A small-molecule ligand and the protein it binds are described below.
Small molecule (SMILES): CNC(=O)CN(Cc1ccc(F)cc1)C(=O)CC1CCC(NC(=O)c2nnn(Cc3ccccc3)c2C)CC1

Sequence of chain 1.C:
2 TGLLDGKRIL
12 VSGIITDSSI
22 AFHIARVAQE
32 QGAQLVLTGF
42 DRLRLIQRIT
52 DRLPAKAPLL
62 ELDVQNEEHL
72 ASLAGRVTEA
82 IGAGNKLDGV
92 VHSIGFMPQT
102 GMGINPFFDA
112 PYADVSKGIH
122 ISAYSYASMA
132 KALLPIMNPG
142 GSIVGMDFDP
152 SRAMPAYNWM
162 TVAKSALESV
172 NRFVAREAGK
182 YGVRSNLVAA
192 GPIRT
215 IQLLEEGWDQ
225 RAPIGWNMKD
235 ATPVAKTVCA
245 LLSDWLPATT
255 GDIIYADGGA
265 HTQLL

Binding-site contacts:
Ligand atom C22 contacts residue MET103 of chain 1.C at 4.0 Å (hydrophobic).
Ligand atom O1 contacts residue MET98 of chain 1.C at 3.0 Å (h-bond).
Ligand atom C10 contacts residue NAD1 of chain 1.I at 3.5 Å.
Ligand atom O contacts residue NAD1 of chain 1.I at 2.7 Å (h-bond).
Ligand atom O1 contacts residue PHE97 of chain 1.C at 3.1 Å.
Ligand atom C contacts residue NAD1 of chain 1.I at 3.5 Å.
Ligand atom N3 contacts residue NAD1 of chain 1.I at 3.8 Å.
Ligand atom C26 contacts residue PHE97 of chain 1.C at 3.8 Å (hydrophobic).
Ligand atom C11 contacts residue NAD1 of chain 1.I at 3.5 Å.
Ligand atom C contacts residue PHE149 of chain 1.C at 3.7 Å (hydrophobic).
Ligand atom O2 contacts residue PHE97 of chain 1.C at 3.2 Å.
Ligand atom C27 contacts residue PHE97 of chain 1.C at 3.5 Å (hydrophobic).
Ligand atom C15 contacts residue MET103 of chain 1.C at 3.9 Å (hydrophobic).
Ligand atom C8 contacts residue TYR158 of chain 1.C at 3.9 Å (hydrophobic).
Ligand atom C16 contacts residue MET161 of chain 1.C at 3.9 Å (hydrophobic).
Ligand atom C13 contacts residue NAD1 of chain 1.I at 3.7 Å.
Ligand atom C12 contacts residue GLY96 of chain 1.C at 3.5 Å.
Ligand atom C7 contacts residue TYR158 of chain 1.C at 3.8 Å (hydrophobic).
Ligand atom C16 contacts residue PHE97 of chain 1.C at 3.9 Å (hydrophobic).
Ligand atom O contacts residue TYR158 of chain 1.C at 2.8 Å (h-bond).
Ligand atom C5 contacts residue PHE149 of chain 1.C at 3.7 Å (hydrophobic).
Ligand atom C6 contacts residue LEU218 of chain 1.C at 3.6 Å (hydrophobic).
Ligand atom C contacts residue TYR158 of chain 1.C at 3.4 Å (hydrophobic).
Ligand atom C1 contacts residue TYR158 of chain 1.C at 3.7 Å (hydrophobic).
Ligand atom N4 contacts residue MET98 of chain 1.C at 3.9 Å.
Ligand atom C1 contacts residue NAD1 of chain 1.I at 3.5 Å.
Ligand atom C10 contacts residue TYR158 of chain 1.C at 3.8 Å (hydrophobic).
Ligand atom C16 contacts residue GLY96 of chain 1.C at 3.9 Å.
Ligand atom N2 contacts residue NAD1 of chain 1.I at 3.4 Å (h-bond).
Ligand atom C7 contacts residue LEU218 of chain 1.C at 3.8 Å (hydrophobic).
Ligand atom C3 contacts residue NAD1 of chain 1.I at 3.6 Å.
Ligand atom C14 contacts residue GLY96 of chain 1.C at 3.8 Å.
Ligand atom C26 contacts residue MET98 of chain 1.C at 3.4 Å (hydrophobic).
Ligand atom C8 contacts residue ILE215 of chain 1.C at 3.9 Å (hydrophobic).
Ligand atom N contacts residue MET103 of chain 1.C at 3.9 Å.
Ligand atom C13 contacts residue GLY96 of chain 1.C at 3.9 Å.
Ligand atom C2 contacts residue NAD1 of chain 1.I at 3.8 Å.
Ligand atom N contacts residue NAD1 of chain 1.I at 3.9 Å.
Ligand atom C12 contacts residue NAD1 of chain 1.I at 3.8 Å.
Ligand atom C18 contacts residue MET98 of chain 1.C at 3.9 Å (hydrophobic).